Binding-site contacts:
Ligand atom C3 contacts residue ASN300 of chain 2.A at 3.6 Å.
Ligand atom C8 contacts residue GLN298 of chain 2.A at 4.0 Å.
Ligand atom C6 contacts residue ARG447 of chain 2.A at 3.7 Å.
Ligand atom C7 contacts residue ASN300 of chain 2.A at 3.4 Å.
Ligand atom O5 contacts residue ASN300 of chain 2.A at 2.4 Å (h-bond).
Ligand atom O7 contacts residue ASN300 of chain 2.A at 3.6 Å (h-bond).
Ligand atom C3 contacts residue GLN298 of chain 2.A at 3.7 Å.
Ligand atom O3 contacts residue GLN298 of chain 2.A at 4.4 Å.
Ligand atom C1 contacts residue ARG447 of chain 2.A at 4.1 Å.
Ligand atom O7 contacts residue SER416 of chain 2.A at 4.3 Å.
Ligand atom C5 contacts residue ARG447 of chain 2.A at 4.0 Å.
Ligand atom O7 contacts residue ASN336 of chain 2.A at 4.2 Å.
Ligand atom O5 contacts residue ARG447 of chain 2.A at 3.0 Å (salt-bridge).
Ligand atom N2 contacts residue ASN300 of chain 2.A at 2.8 Å (h-bond).
Ligand atom O5 contacts residue VAL449 of chain 2.A at 4.5 Å.
Ligand atom C1 contacts residue ASN300 of chain 2.A at 1.4 Å.
Ligand atom C8 contacts residue SER338 of chain 2.A at 3.6 Å.
Ligand atom C5 contacts residue ASN300 of chain 2.A at 3.7 Å.
Ligand atom C8 contacts residue ASN336 of chain 2.A at 3.2 Å.
Ligand atom N2 contacts residue GLN298 of chain 2.A at 4.0 Å.
Ligand atom C7 contacts residue ASN336 of chain 2.A at 4.2 Å.
Ligand atom C8 contacts residue ASN300 of chain 2.A at 4.3 Å.
Ligand atom C8 contacts residue VAL337 of chain 2.A at 4.0 Å (hydrophobic).
Ligand atom C4 contacts residue ASN300 of chain 2.A at 4.1 Å.
Ligand atom C2 contacts residue ASN300 of chain 2.A at 2.3 Å.
Ligand atom C8 contacts residue SER416 of chain 2.A at 4.1 Å.
Ligand atom C5 contacts residue GLN298 of chain 2.A at 4.5 Å.
Ligand atom O6 contacts residue ARG447 of chain 2.A at 3.0 Å (salt-bridge).
Ligand atom C2 contacts residue GLN298 of chain 2.A at 4.2 Å.
Ligand atom C1 contacts residue GLN298 of chain 2.A at 4.1 Å.

A small-molecule ligand and the protein it binds are described below.
Small molecule (SMILES): CC(=O)N[C@@H]1[C@@H](O)[C@H](O)[C@@H](CO)O[C@H]1O

Sequence of chain 2.A:
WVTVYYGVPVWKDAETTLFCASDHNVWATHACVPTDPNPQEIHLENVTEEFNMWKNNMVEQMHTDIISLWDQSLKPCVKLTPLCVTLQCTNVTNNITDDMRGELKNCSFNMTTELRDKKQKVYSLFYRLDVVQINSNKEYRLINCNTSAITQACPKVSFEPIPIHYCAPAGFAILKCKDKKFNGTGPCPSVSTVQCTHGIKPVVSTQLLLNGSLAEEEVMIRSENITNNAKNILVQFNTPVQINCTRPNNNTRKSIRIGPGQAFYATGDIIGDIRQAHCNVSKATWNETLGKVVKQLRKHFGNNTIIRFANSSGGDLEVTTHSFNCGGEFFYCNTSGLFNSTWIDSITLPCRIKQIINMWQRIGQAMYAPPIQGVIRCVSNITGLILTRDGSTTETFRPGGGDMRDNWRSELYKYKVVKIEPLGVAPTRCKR